Binding-site contacts:
Ligand atom C4 contacts residue ARG111 of chain 1.B at 3.9 Å.
Ligand atom C5 contacts residue GLU355 of chain 1.B at 3.9 Å.
Ligand atom O2 contacts residue ASP275 of chain 1.B at 3.8 Å.
Ligand atom C2 contacts residue GLU307 of chain 1.B at 3.5 Å.
Ligand atom C3 contacts residue PHE345 of chain 1.B at 3.7 Å (hydrophobic).
Ligand atom C1 contacts residue GLU150 of chain 1.B at 3.4 Å.
Ligand atom O2 contacts residue ASN149 of chain 1.B at 3.0 Å (h-bond).
Ligand atom O1 contacts residue ASP275 of chain 1.B at 3.5 Å (salt-bridge).
Ligand atom C2 contacts residue ASN149 of chain 1.B at 3.8 Å.
Ligand atom O6 contacts residue GLN313 of chain 1.B at 3.2 Å (h-bond).
Ligand atom O4 contacts residue ARG111 of chain 1.B at 2.9 Å (salt-bridge).
Ligand atom C3 contacts residue GLU307 of chain 1.B at 3.3 Å.
Ligand atom C3 contacts residue ARG111 of chain 1.B at 3.8 Å.
Ligand atom O1 contacts residue GLU307 of chain 1.B at 2.4 Å (salt-bridge).
Ligand atom C6 contacts residue HIS358 of chain 1.B at 3.4 Å.
Ligand atom O5 contacts residue GLU307 of chain 1.B at 3.9 Å.
Ligand atom O3 contacts residue PHE45 of chain 1.B at 3.7 Å.
Ligand atom O2 contacts residue GLU150 of chain 1.B at 3.4 Å.
Ligand atom C5 contacts residue GLU307 of chain 1.B at 3.6 Å.
Ligand atom O3 contacts residue ASN149 of chain 1.B at 3.9 Å.
Ligand atom O3 contacts residue PHE345 of chain 1.B at 3.5 Å.
Ligand atom C2 contacts residue GLU150 of chain 1.B at 3.8 Å.
Ligand atom O3 contacts residue ARG111 of chain 1.B at 3.1 Å (salt-bridge).
Ligand atom C5 contacts residue TYR277 of chain 1.B at 3.6 Å (hydrophobic).
Ligand atom O6 contacts residue TYR277 of chain 1.B at 3.6 Å.
Ligand atom O5 contacts residue ARG111 of chain 1.B at 3.9 Å.
Ligand atom C6 contacts residue TRP315 of chain 1.B at 3.6 Å (hydrophobic).
Ligand atom O6 contacts residue TRP315 of chain 1.B at 3.5 Å.
Ligand atom C4 contacts residue PHE345 of chain 1.B at 3.8 Å (hydrophobic).
Ligand atom O4 contacts residue GLU355 of chain 1.B at 2.5 Å (salt-bridge).
Ligand atom C6 contacts residue GLU355 of chain 1.B at 3.2 Å.
Ligand atom C2 contacts residue ARG111 of chain 1.B at 3.6 Å.
Ligand atom O1 contacts residue TYR277 of chain 1.B at 3.3 Å.
Ligand atom O2 contacts residue GLU307 of chain 1.B at 2.8 Å (salt-bridge).
Ligand atom C1 contacts residue GLU307 of chain 1.B at 3.3 Å.
Ligand atom C4 contacts residue GLU355 of chain 1.B at 3.4 Å.
Ligand atom O2 contacts residue ASN252 of chain 1.B at 3.6 Å.
Ligand atom O1 contacts residue GLU150 of chain 1.B at 3.1 Å (salt-bridge).
Ligand atom C1 contacts residue ARG111 of chain 1.B at 4.0 Å.
Ligand atom O6 contacts residue HIS358 of chain 1.B at 3.0 Å (h-bond).

A protein and the small-molecule ligand that binds it are described below.
Small molecule (SMILES): OC[C@H]1O[C@H](O)[C@H](O)[C@@H](O)[C@H]1O

Sequence of chain 1.B:
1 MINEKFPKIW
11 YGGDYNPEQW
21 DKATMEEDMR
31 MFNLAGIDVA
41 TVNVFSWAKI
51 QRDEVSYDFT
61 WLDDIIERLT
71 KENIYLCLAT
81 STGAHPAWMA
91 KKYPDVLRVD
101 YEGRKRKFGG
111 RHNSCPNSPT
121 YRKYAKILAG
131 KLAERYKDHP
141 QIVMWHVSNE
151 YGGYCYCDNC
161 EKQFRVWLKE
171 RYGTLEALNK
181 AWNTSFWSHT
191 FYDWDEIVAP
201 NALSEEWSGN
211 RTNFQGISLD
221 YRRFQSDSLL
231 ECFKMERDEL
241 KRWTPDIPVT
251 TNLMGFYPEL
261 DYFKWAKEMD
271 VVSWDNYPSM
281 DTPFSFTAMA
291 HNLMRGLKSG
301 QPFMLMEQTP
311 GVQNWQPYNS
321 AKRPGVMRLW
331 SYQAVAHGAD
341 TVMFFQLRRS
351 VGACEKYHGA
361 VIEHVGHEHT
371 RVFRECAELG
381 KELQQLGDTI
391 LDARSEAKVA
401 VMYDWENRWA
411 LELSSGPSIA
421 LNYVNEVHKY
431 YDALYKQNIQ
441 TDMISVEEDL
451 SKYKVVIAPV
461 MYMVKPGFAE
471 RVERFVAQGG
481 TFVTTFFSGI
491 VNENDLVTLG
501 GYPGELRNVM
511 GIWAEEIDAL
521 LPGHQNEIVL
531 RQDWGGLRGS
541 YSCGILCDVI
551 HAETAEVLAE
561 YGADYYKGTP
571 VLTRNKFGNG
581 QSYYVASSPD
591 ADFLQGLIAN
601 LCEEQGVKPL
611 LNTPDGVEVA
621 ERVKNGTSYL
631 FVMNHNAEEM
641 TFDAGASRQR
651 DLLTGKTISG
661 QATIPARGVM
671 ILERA

Sequence of chain 1.A:
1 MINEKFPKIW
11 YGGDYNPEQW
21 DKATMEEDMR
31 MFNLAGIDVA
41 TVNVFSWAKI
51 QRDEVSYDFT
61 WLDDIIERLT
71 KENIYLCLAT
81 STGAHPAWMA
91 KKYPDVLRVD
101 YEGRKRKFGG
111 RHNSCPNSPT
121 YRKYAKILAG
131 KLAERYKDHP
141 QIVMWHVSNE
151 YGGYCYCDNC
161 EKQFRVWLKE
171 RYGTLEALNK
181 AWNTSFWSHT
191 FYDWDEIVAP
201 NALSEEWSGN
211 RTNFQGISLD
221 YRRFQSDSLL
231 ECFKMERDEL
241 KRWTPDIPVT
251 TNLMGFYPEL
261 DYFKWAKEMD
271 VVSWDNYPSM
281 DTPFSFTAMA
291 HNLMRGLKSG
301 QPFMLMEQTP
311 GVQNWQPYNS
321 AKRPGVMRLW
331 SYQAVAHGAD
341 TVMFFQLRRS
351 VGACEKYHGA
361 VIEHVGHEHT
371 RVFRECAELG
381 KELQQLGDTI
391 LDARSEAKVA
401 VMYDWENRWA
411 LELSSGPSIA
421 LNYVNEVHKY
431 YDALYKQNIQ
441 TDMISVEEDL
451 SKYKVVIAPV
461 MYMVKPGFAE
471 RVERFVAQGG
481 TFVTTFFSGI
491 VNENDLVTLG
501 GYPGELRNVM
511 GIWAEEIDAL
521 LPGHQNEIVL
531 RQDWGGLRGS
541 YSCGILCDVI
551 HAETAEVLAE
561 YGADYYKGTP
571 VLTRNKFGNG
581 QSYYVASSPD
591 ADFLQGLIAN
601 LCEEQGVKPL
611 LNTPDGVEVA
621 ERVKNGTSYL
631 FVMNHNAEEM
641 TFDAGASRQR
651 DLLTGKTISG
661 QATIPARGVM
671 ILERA